Binding-site contacts:
Ligand atom C4 contacts residue LYS124 of chain 1.B at 3.9 Å.
Ligand atom C6 contacts residue ASN87 of chain 1.B at 3.8 Å.
Ligand atom O6 contacts residue LEU86 of chain 1.B at 2.7 Å (h-bond).
Ligand atom O4 contacts residue MET6 of chain 1.B at 3.5 Å (h-bond).
Ligand atom C6 contacts residue LEU86 of chain 1.B at 3.1 Å (hydrophobic).
Ligand atom O4 contacts residue LYS124 of chain 1.B at 4.5 Å.
Ligand atom C1 contacts residue LYS124 of chain 1.B at 4.5 Å.
Ligand atom O3 contacts residue SER8 of chain 1.B at 3.6 Å.
Ligand atom O1 contacts residue LYS124 of chain 1.B at 4.3 Å.
Ligand atom O4 contacts residue SER8 of chain 1.B at 3.9 Å.
Ligand atom C4 contacts residue SER8 of chain 1.B at 4.2 Å.
Ligand atom C6 contacts residue LYS124 of chain 1.B at 3.7 Å.
Ligand atom O6 contacts residue ASN87 of chain 1.B at 3.9 Å.
Ligand atom C3 contacts residue SER8 of chain 1.B at 4.5 Å.
Ligand atom O5 contacts residue LYS124 of chain 1.B at 3.9 Å.
Ligand atom C5 contacts residue LYS124 of chain 1.B at 4.2 Å.

The protein below binds the small molecule below.
Small molecule (SMILES): OC[C@H]1O[C@@H](O)[C@H](O)[C@@H](O)[C@@H]1O

Sequence of chain 1.B:
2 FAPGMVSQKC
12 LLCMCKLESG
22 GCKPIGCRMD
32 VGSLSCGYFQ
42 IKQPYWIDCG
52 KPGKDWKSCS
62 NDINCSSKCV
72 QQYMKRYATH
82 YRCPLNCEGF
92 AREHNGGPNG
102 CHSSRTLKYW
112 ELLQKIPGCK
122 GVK